Binding-site contacts:
Ligand atom C22 contacts residue GLN44 of chain 1.D at 3.5 Å.
Ligand atom O32 contacts residue ASN99 of chain 1.D at 3.1 Å (h-bond).
Ligand atom C10 contacts residue LEU53 of chain 1.D at 3.8 Å (hydrophobic).
Ligand atom C21 contacts residue GLN44 of chain 1.D at 3.2 Å.
Ligand atom N20 contacts residue LEU51 of chain 1.D at 3.7 Å.
Ligand atom C8 contacts residue ILE105 of chain 1.D at 3.8 Å (hydrophobic).
Ligand atom N24 contacts residue ASP47 of chain 1.D at 3.8 Å.
Ligand atom C9 contacts residue LEU53 of chain 1.D at 3.6 Å (hydrophobic).
Ligand atom N20 contacts residue PRO45 of chain 1.D at 3.8 Å.
Ligand atom N7 contacts residue ASN99 of chain 1.D at 2.8 Å (h-bond).
Ligand atom N17 contacts residue GLN44 of chain 1.D at 3.2 Å (h-bond).
Ligand atom N7 contacts residue ILE105 of chain 1.D at 3.7 Å.
Ligand atom C33 contacts residue VAL46 of chain 1.D at 3.5 Å (hydrophobic).
Ligand atom N20 contacts residue ASP47 of chain 1.D at 3.0 Å (salt-bridge).
Ligand atom C16 contacts residue GLN44 of chain 1.D at 3.8 Å.
Ligand atom C26 contacts residue GLN44 of chain 1.D at 3.4 Å.
Ligand atom C26 contacts residue TRP40 of chain 1.D at 3.7 Å (hydrophobic).
Ligand atom C6 contacts residue LEU53 of chain 1.D at 3.6 Å (hydrophobic).
Ligand atom N11 contacts residue LEU53 of chain 1.D at 3.9 Å.
Ligand atom C16 contacts residue LEU51 of chain 1.D at 3.5 Å (hydrophobic).
Ligand atom C19 contacts residue GLN44 of chain 1.D at 3.7 Å.
Ligand atom C8 contacts residue ASN99 of chain 1.D at 3.7 Å.
Ligand atom C34 contacts residue PHE42 of chain 1.D at 3.5 Å (hydrophobic).
Ligand atom C27 contacts residue GLN44 of chain 1.D at 3.9 Å.
Ligand atom O31 contacts residue ASN99 of chain 1.D at 3.3 Å (h-bond).
Ligand atom C23 contacts residue GLN44 of chain 1.D at 3.6 Å.
Ligand atom N18 contacts residue GLN44 of chain 1.D at 3.1 Å (h-bond).
Ligand atom C33 contacts residue PRO41 of chain 1.D at 3.8 Å (hydrophobic).
Ligand atom N17 contacts residue LEU51 of chain 1.D at 3.6 Å.
Ligand atom N7 contacts residue TYR98 of chain 1.D at 3.8 Å.
Ligand atom C6 contacts residue ASN99 of chain 1.D at 3.5 Å.
Ligand atom C34 contacts residue PRO41 of chain 1.D at 3.7 Å (hydrophobic).
Ligand atom N5 contacts residue LEU53 of chain 1.D at 3.4 Å.
Ligand atom C16 contacts residue ASP47 of chain 1.D at 3.9 Å.
Ligand atom N24 contacts residue GLN44 of chain 1.D at 3.6 Å.
Ligand atom C4 contacts residue LEU53 of chain 1.D at 3.7 Å (hydrophobic).
Ligand atom C25 contacts residue LYS50 of chain 1.D at 3.8 Å.
Ligand atom S15 contacts residue LEU51 of chain 1.D at 3.8 Å.
Ligand atom N18 contacts residue LEU51 of chain 1.D at 3.9 Å.
Ligand atom C14 contacts residue PRO41 of chain 1.D at 3.3 Å (hydrophobic).

Sequence of chain 1.D:
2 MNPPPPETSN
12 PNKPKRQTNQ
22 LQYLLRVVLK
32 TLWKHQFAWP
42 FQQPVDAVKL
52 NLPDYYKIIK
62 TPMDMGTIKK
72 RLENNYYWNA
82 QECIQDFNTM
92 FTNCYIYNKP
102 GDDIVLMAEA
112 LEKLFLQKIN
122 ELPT

The protein below binds the small molecule below.
Small molecule (SMILES): CCCCc1c(C)nc2nc(SCc3nc4c(c(=O)[nH]c(=O)n4CCCC)n3CC)nn2c1C